Sequence of chain 1.A:
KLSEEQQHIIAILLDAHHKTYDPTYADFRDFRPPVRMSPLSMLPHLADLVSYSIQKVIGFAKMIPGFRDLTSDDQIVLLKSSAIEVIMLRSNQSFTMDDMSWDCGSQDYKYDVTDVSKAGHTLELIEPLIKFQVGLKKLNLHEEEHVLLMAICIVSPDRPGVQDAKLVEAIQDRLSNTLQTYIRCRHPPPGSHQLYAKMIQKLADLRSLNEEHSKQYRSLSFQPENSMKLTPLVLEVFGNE

This small molecule binds to this protein.
Small molecule (SMILES): CCC(CC)(c1ccc(OC[C@@H](O)CO)c(C)c1)c1ccc(OC[C@H](O)C(C)(C)C)c(C)c1

Binding-site contacts:
Ligand atom C25 contacts residue PHE260 of chain 1.A at 3.9 Å (hydrophobic).
Ligand atom C10 contacts residue TRP124 of chain 1.A at 3.8 Å (hydrophobic).
Ligand atom O27 contacts residue LEU71 of chain 1.A at 3.4 Å.
Ligand atom O31 contacts residue TYR74 of chain 1.A at 3.5 Å.
Ligand atom O20 contacts residue HIS143 of chain 1.A at 3.6 Å (h-bond).
Ligand atom O31 contacts residue ARG112 of chain 1.A at 3.1 Å (salt-bridge).
Ligand atom C6 contacts residue ILE109 of chain 1.A at 3.5 Å (hydrophobic).
Ligand atom C30 contacts residue ARG112 of chain 1.A at 3.9 Å.
Ligand atom C29 contacts residue SER75 of chain 1.A at 3.9 Å.
Ligand atom C24 contacts residue LEU65 of chain 1.A at 3.7 Å (hydrophobic).
Ligand atom C24 contacts residue LEU242 of chain 1.A at 3.6 Å (hydrophobic).
Ligand atom C18 contacts residue LEU147 of chain 1.A at 3.9 Å (hydrophobic).
Ligand atom C9 contacts residue TRP124 of chain 1.A at 3.7 Å (hydrophobic).
Ligand atom C12 contacts residue TYR133 of chain 1.A at 3.9 Å (hydrophobic).
Ligand atom C16 contacts residue VAL72 of chain 1.A at 3.6 Å (hydrophobic).
Ligand atom O27 contacts residue SER75 of chain 1.A at 3.4 Å (h-bond).
Ligand atom C1 contacts residue ILE109 of chain 1.A at 3.4 Å (hydrophobic).
Ligand atom C18 contacts residue VAL138 of chain 1.A at 3.7 Å (hydrophobic).
Ligand atom C3 contacts residue LEU71 of chain 1.A at 3.7 Å (hydrophobic).
Ligand atom O33 contacts residue HIS143 of chain 1.A at 2.7 Å (h-bond).
Ligand atom C19 contacts residue SER116 of chain 1.A at 3.5 Å.
Ligand atom C26 contacts residue ALA69 of chain 1.A at 3.5 Å (hydrophobic).
Ligand atom C3 contacts residue SER113 of chain 1.A at 3.8 Å.
Ligand atom O32 contacts residue ARG112 of chain 1.A at 2.8 Å (salt-bridge).
Ligand atom C26 contacts residue LEU65 of chain 1.A at 3.7 Å (hydrophobic).
Ligand atom C18 contacts residue HIS143 of chain 1.A at 3.7 Å.
Ligand atom C19 contacts residue CYS126 of chain 1.A at 3.5 Å (hydrophobic).
Ligand atom C1 contacts residue SER75 of chain 1.A at 3.6 Å.
Ligand atom C1 contacts residue LEU71 of chain 1.A at 3.7 Å (hydrophobic).
Ligand atom C2 contacts residue SER75 of chain 1.A at 3.9 Å.
Ligand atom C25 contacts residue TYR239 of chain 1.A at 3.9 Å (hydrophobic).
Ligand atom O32 contacts residue SER75 of chain 1.A at 2.8 Å (h-bond).
Ligand atom C4 contacts residue SER113 of chain 1.A at 3.8 Å.
Ligand atom C29 contacts residue ARG112 of chain 1.A at 3.4 Å.
Ligand atom C14 contacts residue VAL138 of chain 1.A at 3.9 Å (hydrophobic).
Ligand atom C22 contacts residue HIS143 of chain 1.A at 3.4 Å.
Ligand atom C12 contacts residue VAL138 of chain 1.A at 3.6 Å (hydrophobic).
Ligand atom O33 contacts residue HIS235 of chain 1.A at 2.7 Å (h-bond).
Ligand atom C4 contacts residue LEU71 of chain 1.A at 3.9 Å (hydrophobic).
Ligand atom C2 contacts residue LEU71 of chain 1.A at 3.6 Å (hydrophobic).